Sequence of chain 1.B:
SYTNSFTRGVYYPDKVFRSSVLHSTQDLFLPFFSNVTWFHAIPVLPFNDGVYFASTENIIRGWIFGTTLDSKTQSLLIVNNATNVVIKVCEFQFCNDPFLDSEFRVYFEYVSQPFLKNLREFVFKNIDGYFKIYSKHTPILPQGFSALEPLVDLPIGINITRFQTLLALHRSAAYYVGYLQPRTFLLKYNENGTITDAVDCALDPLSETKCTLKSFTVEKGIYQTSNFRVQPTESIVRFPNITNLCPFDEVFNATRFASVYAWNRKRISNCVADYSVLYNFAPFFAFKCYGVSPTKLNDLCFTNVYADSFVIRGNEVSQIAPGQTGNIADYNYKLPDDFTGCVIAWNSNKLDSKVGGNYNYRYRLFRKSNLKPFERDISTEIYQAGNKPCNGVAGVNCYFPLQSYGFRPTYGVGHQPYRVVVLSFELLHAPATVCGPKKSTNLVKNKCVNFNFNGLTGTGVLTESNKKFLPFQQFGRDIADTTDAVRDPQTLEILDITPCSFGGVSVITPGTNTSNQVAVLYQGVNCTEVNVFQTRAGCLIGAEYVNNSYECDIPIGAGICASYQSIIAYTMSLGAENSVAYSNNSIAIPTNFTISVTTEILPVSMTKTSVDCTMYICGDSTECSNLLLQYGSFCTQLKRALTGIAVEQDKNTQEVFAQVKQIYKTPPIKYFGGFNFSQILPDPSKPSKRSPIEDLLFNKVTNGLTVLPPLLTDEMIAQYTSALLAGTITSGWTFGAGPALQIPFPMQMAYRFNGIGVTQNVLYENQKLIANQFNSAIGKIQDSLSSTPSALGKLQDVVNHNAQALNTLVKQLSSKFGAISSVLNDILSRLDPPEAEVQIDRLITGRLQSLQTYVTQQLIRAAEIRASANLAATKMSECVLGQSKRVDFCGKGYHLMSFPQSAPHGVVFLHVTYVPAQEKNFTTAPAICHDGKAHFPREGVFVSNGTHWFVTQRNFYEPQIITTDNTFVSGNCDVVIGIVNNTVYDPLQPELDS

A small-molecule ligand and the protein it binds are described below.
Small molecule (SMILES): CC(=O)N[C@@H]1[C@@H](O)[C@H](O)[C@@H](CO)O[C@H]1O

Binding-site contacts:
Ligand atom C7 contacts residue ASN1112 of chain 1.B at 3.3 Å.
Ligand atom O5 contacts residue ASN1112 of chain 1.B at 2.4 Å (h-bond).
Ligand atom C4 contacts residue ASN1112 of chain 1.B at 4.2 Å.
Ligand atom C2 contacts residue ASN1112 of chain 1.B at 2.5 Å.
Ligand atom C3 contacts residue ASN1112 of chain 1.B at 3.8 Å.
Ligand atom N2 contacts residue ASN1112 of chain 1.B at 2.9 Å (h-bond).
Ligand atom C8 contacts residue ASN1112 of chain 1.B at 4.4 Å.
Ligand atom C5 contacts residue ASN1112 of chain 1.B at 3.7 Å.
Ligand atom O7 contacts residue ASN1112 of chain 1.B at 3.4 Å (h-bond).
Ligand atom C1 contacts residue ASN1112 of chain 1.B at 1.4 Å.